Sequence of chain 1.E:
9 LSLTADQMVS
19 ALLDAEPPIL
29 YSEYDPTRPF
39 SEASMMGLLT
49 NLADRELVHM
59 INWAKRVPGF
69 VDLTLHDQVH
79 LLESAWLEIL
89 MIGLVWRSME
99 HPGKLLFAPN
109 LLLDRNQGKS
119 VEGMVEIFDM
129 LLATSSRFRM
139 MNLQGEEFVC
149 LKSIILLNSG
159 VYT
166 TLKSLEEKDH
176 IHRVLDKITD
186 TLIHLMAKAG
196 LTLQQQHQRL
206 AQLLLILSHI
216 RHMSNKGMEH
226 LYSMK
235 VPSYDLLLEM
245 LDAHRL

A small-molecule ligand and the protein it binds are described below.
Small molecule (SMILES): CCNCCOc1ccc([C@@H]2c3ccc(O)cc3CC3(CC3)N2C(=O)c2ccccc2)cc1

Binding-site contacts:
Ligand atom C15 contacts residue HIS225 of chain 1.E at 3.8 Å.
Ligand atom C16 contacts residue HIS225 of chain 1.E at 3.6 Å.
Ligand atom O1 contacts residue LEU88 of chain 1.E at 3.7 Å.
Ligand atom C14 contacts residue MET122 of chain 1.E at 3.3 Å (hydrophobic).
Ligand atom C23 contacts residue LEU226 of chain 1.E at 3.7 Å (hydrophobic).
Ligand atom O1 contacts residue GLU54 of chain 1.E at 2.7 Å (salt-bridge).
Ligand atom C14 contacts residue PHE126 of chain 1.E at 3.7 Å (hydrophobic).
Ligand atom C28 contacts residue TRP84 of chain 1.E at 3.4 Å (hydrophobic).
Ligand atom O1 contacts residue ARG95 of chain 1.E at 2.8 Å (salt-bridge).
Ligand atom C23 contacts residue THR48 of chain 1.E at 3.6 Å.
Ligand atom C3 contacts residue GLU54 of chain 1.E at 3.2 Å.
Ligand atom C18 contacts residue LEU85 of chain 1.E at 3.6 Å (hydrophobic).
Ligand atom C2 contacts residue LEU50 of chain 1.E at 3.9 Å (hydrophobic).
Ligand atom C15 contacts residue MET122 of chain 1.E at 3.4 Å (hydrophobic).
Ligand atom C3 contacts residue ARG95 of chain 1.E at 3.8 Å.
Ligand atom C27 contacts residue ASP52 of chain 1.E at 3.5 Å.
Ligand atom C1 contacts residue LEU47 of chain 1.E at 3.6 Å (hydrophobic).
Ligand atom C21 contacts residue ALA51 of chain 1.E at 3.5 Å (hydrophobic).
Ligand atom O2 contacts residue LEU47 of chain 1.E at 3.2 Å.
Ligand atom C7 contacts residue LEU92 of chain 1.E at 3.8 Å (hydrophobic).
Ligand atom C13 contacts residue ILE125 of chain 1.E at 3.8 Å (hydrophobic).
Ligand atom C18 contacts residue MET89 of chain 1.E at 3.9 Å (hydrophobic).
Ligand atom C5 contacts residue PHE105 of chain 1.E at 4.0 Å (hydrophobic).
Ligand atom C13 contacts residue LEU129 of chain 1.E at 3.8 Å (hydrophobic).
Ligand atom C26 contacts residue ASP52 of chain 1.E at 3.8 Å.
Ligand atom C27 contacts residue TRP84 of chain 1.E at 4.0 Å (hydrophobic).
Ligand atom C12 contacts residue PHE105 of chain 1.E at 3.7 Å (hydrophobic).
Ligand atom C25 contacts residue THR48 of chain 1.E at 3.7 Å.
Ligand atom C2 contacts residue GLU54 of chain 1.E at 3.0 Å.
Ligand atom C1 contacts residue ALA51 of chain 1.E at 3.6 Å (hydrophobic).
Ligand atom C15 contacts residue ILE125 of chain 1.E at 3.8 Å (hydrophobic).
Ligand atom C14 contacts residue ILE125 of chain 1.E at 3.3 Å (hydrophobic).
Ligand atom C28 contacts residue ASP52 of chain 1.E at 3.8 Å.
Ligand atom C22 contacts residue LEU226 of chain 1.E at 3.8 Å (hydrophobic).
Ligand atom C2 contacts residue ALA51 of chain 1.E at 3.9 Å (hydrophobic).
Ligand atom C17 contacts residue MET89 of chain 1.E at 3.5 Å (hydrophobic).
Ligand atom N2 contacts residue ASP52 of chain 1.E at 2.7 Å (salt-bridge).
Ligand atom C4 contacts residue LEU88 of chain 1.E at 3.9 Å (hydrophobic).
Ligand atom O3 contacts residue LEU226 of chain 1.E at 3.6 Å.
Ligand atom C20 contacts residue ALA51 of chain 1.E at 3.6 Å (hydrophobic).